This small molecule binds to this protein.
Small molecule (SMILES): COC1=C(OC)C(=O)C(C)=CC1=O

Sequence of chain 1.B:
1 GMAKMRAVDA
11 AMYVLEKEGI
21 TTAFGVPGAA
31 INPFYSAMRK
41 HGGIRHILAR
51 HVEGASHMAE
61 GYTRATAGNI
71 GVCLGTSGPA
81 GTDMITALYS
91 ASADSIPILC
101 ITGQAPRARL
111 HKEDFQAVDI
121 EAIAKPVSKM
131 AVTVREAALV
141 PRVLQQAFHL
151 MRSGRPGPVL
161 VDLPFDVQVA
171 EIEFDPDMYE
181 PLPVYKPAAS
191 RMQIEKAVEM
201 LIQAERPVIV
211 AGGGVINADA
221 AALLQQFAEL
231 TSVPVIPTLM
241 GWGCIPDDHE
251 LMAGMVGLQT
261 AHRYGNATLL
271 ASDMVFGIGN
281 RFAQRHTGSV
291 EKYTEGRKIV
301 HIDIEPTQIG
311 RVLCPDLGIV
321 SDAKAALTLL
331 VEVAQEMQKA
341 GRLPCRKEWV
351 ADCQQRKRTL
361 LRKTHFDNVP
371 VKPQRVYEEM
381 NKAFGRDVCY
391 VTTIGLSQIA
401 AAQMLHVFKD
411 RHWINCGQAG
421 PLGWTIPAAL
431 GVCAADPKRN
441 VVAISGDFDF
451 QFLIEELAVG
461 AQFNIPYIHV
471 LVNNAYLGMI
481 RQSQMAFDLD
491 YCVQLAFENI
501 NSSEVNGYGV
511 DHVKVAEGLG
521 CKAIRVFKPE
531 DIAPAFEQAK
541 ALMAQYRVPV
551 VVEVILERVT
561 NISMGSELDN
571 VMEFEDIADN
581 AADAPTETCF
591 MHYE

Binding-site contacts:
Ligand atom O3 contacts residue GLU250 of chain 1.B at 4.0 Å.
Ligand atom O3 contacts residue GLN354 of chain 1.B at 3.9 Å.
Ligand atom O2 contacts residue GLN354 of chain 1.B at 3.2 Å.
Ligand atom C2 contacts residue ARG358 of chain 1.B at 3.8 Å.
Ligand atom C1 contacts residue CYS589 of chain 1.B at 2.8 Å (hydrophobic).
Ligand atom CM2 contacts residue GLN354 of chain 1.B at 3.3 Å.
Ligand atom C4 contacts residue CYS589 of chain 1.B at 4.3 Å (hydrophobic).
Ligand atom CM2 contacts residue LYS357 of chain 1.B at 4.4 Å.
Ligand atom O2 contacts residue ARG358 of chain 1.B at 4.1 Å.
Ligand atom C6 contacts residue CYS589 of chain 1.B at 1.8 Å (hydrophobic).
Ligand atom CM5 contacts residue CYS589 of chain 1.B at 2.8 Å (hydrophobic).
Ligand atom CM2 contacts residue GLU250 of chain 1.B at 4.1 Å.
Ligand atom C1 contacts residue ARG358 of chain 1.B at 3.4 Å.
Ligand atom C2 contacts residue GLN354 of chain 1.B at 4.4 Å.
Ligand atom C6 contacts residue ARG358 of chain 1.B at 4.0 Å.
Ligand atom C2 contacts residue CYS589 of chain 1.B at 4.2 Å (hydrophobic).
Ligand atom O1 contacts residue CYS589 of chain 1.B at 3.0 Å (h-bond).
Ligand atom O1 contacts residue GLN354 of chain 1.B at 3.9 Å.
Ligand atom C5 contacts residue CYS589 of chain 1.B at 3.0 Å (hydrophobic).
Ligand atom CM3 contacts residue GLU250 of chain 1.B at 4.2 Å.
Ligand atom O1 contacts residue ARG358 of chain 1.B at 3.4 Å (salt-bridge).